Sequence of chain 2.B:
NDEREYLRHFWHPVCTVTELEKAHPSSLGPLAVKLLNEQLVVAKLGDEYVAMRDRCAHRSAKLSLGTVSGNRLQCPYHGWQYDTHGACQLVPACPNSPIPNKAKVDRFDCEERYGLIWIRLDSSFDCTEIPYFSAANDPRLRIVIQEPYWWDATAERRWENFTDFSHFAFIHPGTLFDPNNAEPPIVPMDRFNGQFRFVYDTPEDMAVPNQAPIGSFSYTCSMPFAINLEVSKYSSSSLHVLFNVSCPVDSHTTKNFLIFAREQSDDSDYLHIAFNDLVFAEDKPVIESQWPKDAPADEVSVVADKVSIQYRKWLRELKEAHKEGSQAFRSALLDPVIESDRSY

This protein binds this small molecule.
Small molecule (SMILES): Cn1c(=O)c2[nH]cnc2n(C)c1=O

Binding-site contacts:
Ligand atom N3 contacts residue LEU200 of chain 2.B at 4.1 Å.
Ligand atom C5 contacts residue LEU200 of chain 2.B at 4.4 Å (hydrophobic).
Ligand atom C8 contacts residue PRO237 of chain 2.B at 4.1 Å (hydrophobic).
Ligand atom N9 contacts residue LEU266 of chain 2.B at 3.5 Å.
Ligand atom C5 contacts residue VAL303 of chain 2.B at 4.0 Å (hydrophobic).
Ligand atom C8 contacts residue VAL303 of chain 2.B at 4.3 Å (hydrophobic).
Ligand atom N1 contacts residue LEU200 of chain 2.B at 4.4 Å.
Ligand atom C1 contacts residue PHE186 of chain 2.B at 3.4 Å (hydrophobic).
Ligand atom C4 contacts residue LEU200 of chain 2.B at 4.2 Å (hydrophobic).
Ligand atom O2 contacts residue PHE192 of chain 2.B at 4.0 Å.
Ligand atom C6 contacts residue VAL303 of chain 2.B at 3.9 Å (hydrophobic).
Ligand atom C3 contacts residue PRO237 of chain 2.B at 3.3 Å (hydrophobic).
Ligand atom N7 contacts residue VAL303 of chain 2.B at 4.0 Å.
Ligand atom C8 contacts residue ASN300 of chain 2.B at 2.9 Å.
Ligand atom C6 contacts residue LEU266 of chain 2.B at 4.4 Å (hydrophobic).
Ligand atom O2 contacts residue LEU253 of chain 2.B at 4.0 Å.
Ligand atom O6 contacts residue VAL303 of chain 2.B at 3.6 Å.
Ligand atom C5 contacts residue LEU266 of chain 2.B at 3.9 Å (hydrophobic).
Ligand atom C2 contacts residue LEU200 of chain 2.B at 4.2 Å (hydrophobic).
Ligand atom N9 contacts residue PRO237 of chain 2.B at 3.4 Å.
Ligand atom C8 contacts residue PHE299 of chain 2.B at 3.7 Å (hydrophobic).
Ligand atom N3 contacts residue LEU266 of chain 2.B at 3.6 Å.
Ligand atom N7 contacts residue ASN300 of chain 2.B at 3.4 Å (h-bond).
Ligand atom C8 contacts residue LEU266 of chain 2.B at 4.1 Å (hydrophobic).
Ligand atom C3 contacts residue LEU200 of chain 2.B at 4.0 Å (hydrophobic).
Ligand atom C3 contacts residue LEU266 of chain 2.B at 3.9 Å (hydrophobic).
Ligand atom O6 contacts residue PHE304 of chain 2.B at 3.6 Å.
Ligand atom C2 contacts residue LEU266 of chain 2.B at 4.2 Å (hydrophobic).
Ligand atom O2 contacts residue PHE186 of chain 2.B at 4.4 Å.
Ligand atom C3 contacts residue LEU253 of chain 2.B at 4.4 Å (hydrophobic).
Ligand atom C6 contacts residue PHE186 of chain 2.B at 3.9 Å (hydrophobic).
Ligand atom C3 contacts residue PHE241 of chain 2.B at 3.9 Å (hydrophobic).
Ligand atom N9 contacts residue LEU200 of chain 2.B at 4.2 Å.
Ligand atom O6 contacts residue PHE186 of chain 2.B at 3.5 Å.
Ligand atom O2 contacts residue PHE241 of chain 2.B at 4.2 Å.
Ligand atom N7 contacts residue LEU266 of chain 2.B at 4.2 Å.
Ligand atom C4 contacts residue LEU266 of chain 2.B at 3.4 Å (hydrophobic).
Ligand atom N1 contacts residue PHE186 of chain 2.B at 3.9 Å.
Ligand atom N9 contacts residue ASN300 of chain 2.B at 4.0 Å.
Ligand atom N9 contacts residue PHE299 of chain 2.B at 3.9 Å.